Binding-site contacts:
Ligand atom C7 contacts residue GLY131 of chain 1.B at 4.2 Å.
Ligand atom C2 contacts residue HIS245 of chain 1.B at 3.5 Å.
Ligand atom O1 contacts residue ALA89 of chain 1.B at 3.9 Å.
Ligand atom C1 contacts residue HIS245 of chain 1.B at 4.1 Å.
Ligand atom C12 contacts residue LEU187 of chain 1.B at 4.5 Å (hydrophobic).
Ligand atom C6 contacts residue ALA21 of chain 1.B at 4.3 Å (hydrophobic).
Ligand atom C5 contacts residue ALA130 of chain 1.B at 4.2 Å (hydrophobic).
Ligand atom C1 contacts residue PHE22 of chain 1.B at 4.5 Å (hydrophobic).
Ligand atom C1 contacts residue PHE161 of chain 1.B at 4.2 Å (hydrophobic).
Ligand atom C9 contacts residue LEU90 of chain 1.B at 4.3 Å (hydrophobic).
Ligand atom C7 contacts residue ALA130 of chain 1.B at 3.6 Å (hydrophobic).
Ligand atom C13 contacts residue ILE193 of chain 1.B at 4.5 Å (hydrophobic).
Ligand atom O1 contacts residue HIS245 of chain 1.B at 3.0 Å (h-bond).
Ligand atom C6 contacts residue VAL134 of chain 1.B at 4.1 Å (hydrophobic).
Ligand atom C11 contacts residue TYR188 of chain 1.B at 3.9 Å (hydrophobic).
Ligand atom C5 contacts residue LEU90 of chain 1.B at 4.4 Å (hydrophobic).
Ligand atom C13 contacts residue CYS127 of chain 1.B at 3.9 Å (hydrophobic).
Ligand atom C13 contacts residue TYR188 of chain 1.B at 3.8 Å (hydrophobic).
Ligand atom C11 contacts residue ILE193 of chain 1.B at 4.2 Å (hydrophobic).
Ligand atom C6 contacts residue LEU90 of chain 1.B at 4.3 Å (hydrophobic).
Ligand atom C10 contacts residue LEU185 of chain 1.B at 4.1 Å (hydrophobic).
Ligand atom C7 contacts residue VAL134 of chain 1.B at 4.4 Å (hydrophobic).
Ligand atom C8 contacts residue GLY131 of chain 1.B at 4.2 Å.
Ligand atom C4 contacts residue LEU90 of chain 1.B at 4.2 Å (hydrophobic).
Ligand atom C4 contacts residue THR20 of chain 1.B at 3.5 Å.
Ligand atom C3 contacts residue HIS245 of chain 1.B at 4.2 Å.
Ligand atom C10 contacts residue LEU187 of chain 1.B at 4.4 Å (hydrophobic).
Ligand atom C3 contacts residue THR20 of chain 1.B at 4.2 Å.
Ligand atom O1 contacts residue ALA21 of chain 1.B at 4.5 Å.
Ligand atom C3 contacts residue VAL134 of chain 1.B at 3.8 Å (hydrophobic).
Ligand atom C2 contacts residue THR20 of chain 1.B at 3.8 Å.
Ligand atom C4 contacts residue ALA89 of chain 1.B at 4.0 Å (hydrophobic).
Ligand atom C5 contacts residue VAL134 of chain 1.B at 4.1 Å (hydrophobic).
Ligand atom O1 contacts residue THR20 of chain 1.B at 2.9 Å (h-bond).
Ligand atom C9 contacts residue LEU185 of chain 1.B at 4.3 Å (hydrophobic).
Ligand atom C1 contacts residue VAL166 of chain 1.B at 4.0 Å (hydrophobic).
Ligand atom C12 contacts residue TYR188 of chain 1.B at 3.5 Å (hydrophobic).

This protein binds this small molecule.
Small molecule (SMILES): C=CCCCCCCCCCC(C)=O

Sequence of chain 1.B:
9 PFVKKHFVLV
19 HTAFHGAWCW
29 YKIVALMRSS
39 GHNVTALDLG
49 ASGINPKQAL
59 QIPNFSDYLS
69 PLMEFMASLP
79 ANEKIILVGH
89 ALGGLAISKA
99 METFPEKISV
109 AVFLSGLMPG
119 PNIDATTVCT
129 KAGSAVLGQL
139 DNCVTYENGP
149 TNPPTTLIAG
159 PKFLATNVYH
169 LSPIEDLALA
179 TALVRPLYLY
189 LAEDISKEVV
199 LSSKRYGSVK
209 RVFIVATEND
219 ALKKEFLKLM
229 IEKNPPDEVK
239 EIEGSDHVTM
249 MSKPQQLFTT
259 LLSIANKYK